Sequence of chain 3.D:
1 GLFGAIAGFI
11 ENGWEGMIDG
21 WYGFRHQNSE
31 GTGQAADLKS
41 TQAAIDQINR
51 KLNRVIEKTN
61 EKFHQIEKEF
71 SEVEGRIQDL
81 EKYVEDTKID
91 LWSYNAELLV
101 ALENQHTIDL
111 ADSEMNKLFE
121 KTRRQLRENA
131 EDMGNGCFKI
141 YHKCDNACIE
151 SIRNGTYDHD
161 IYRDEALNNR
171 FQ

Binding-site contacts:
Ligand atom C6 contacts residue GLU150 of chain 3.D at 4.4 Å.
Ligand atom N2 contacts residue THR156 of chain 3.D at 4.0 Å.
Ligand atom C3 contacts residue ASN154 of chain 3.D at 3.8 Å.
Ligand atom O5 contacts residue GLU150 of chain 3.D at 3.3 Å.
Ligand atom C1 contacts residue THR156 of chain 3.D at 3.5 Å.
Ligand atom C8 contacts residue ASN154 of chain 3.D at 4.1 Å.
Ligand atom C5 contacts residue GLU150 of chain 3.D at 4.5 Å.
Ligand atom C4 contacts residue ASN154 of chain 3.D at 4.3 Å.
Ligand atom O6 contacts residue SER151 of chain 3.D at 4.5 Å.
Ligand atom C5 contacts residue ASN154 of chain 3.D at 3.7 Å.
Ligand atom C5 contacts residue SER151 of chain 3.D at 4.3 Å.
Ligand atom C2 contacts residue ASN154 of chain 3.D at 2.5 Å.
Ligand atom O5 contacts residue ALA147 of chain 3.D at 4.3 Å.
Ligand atom C6 contacts residue SER151 of chain 3.D at 4.3 Å.
Ligand atom C2 contacts residue THR156 of chain 3.D at 4.3 Å.
Ligand atom C6 contacts residue ALA147 of chain 3.D at 3.5 Å (hydrophobic).
Ligand atom O7 contacts residue ASN154 of chain 3.D at 3.1 Å (h-bond).
Ligand atom C1 contacts residue GLU150 of chain 3.D at 3.9 Å.
Ligand atom O5 contacts residue ASN154 of chain 3.D at 2.4 Å (h-bond).
Ligand atom C5 contacts residue ALA147 of chain 3.D at 4.5 Å (hydrophobic).
Ligand atom O5 contacts residue SER151 of chain 3.D at 3.4 Å (h-bond).
Ligand atom C1 contacts residue SER151 of chain 3.D at 3.6 Å.
Ligand atom N2 contacts residue ASN154 of chain 3.D at 2.9 Å (h-bond).
Ligand atom O5 contacts residue THR156 of chain 3.D at 4.2 Å.
Ligand atom O6 contacts residue ALA147 of chain 3.D at 3.4 Å (h-bond).
Ligand atom C5 contacts residue THR156 of chain 3.D at 4.4 Å.
Ligand atom C7 contacts residue ASN154 of chain 3.D at 3.3 Å.
Ligand atom C1 contacts residue ASN154 of chain 3.D at 1.5 Å.
Ligand atom O6 contacts residue GLU150 of chain 3.D at 3.5 Å.

This small molecule binds to this protein.
Small molecule (SMILES): CC(=O)N[C@@H]1[C@@H](O)[C@H](O)[C@@H](CO)O[C@H]1O